The small molecule below binds the protein below.
Small molecule (SMILES): CC[C@H](C)[C@H](NC(=O)[C@H](CC(N)=O)NC(=O)[C@H](CC(C)C)NC(=O)[C@H](CO)NC(=O)CNC(=O)[C@@H](N)CO)C(=O)NCC(=O)N[C@@H](CO)C(=O)N[C@@H](CC(C)C)C(=O)N[C@H](C=O)CCCCN

Binding-site contacts:
Ligand atom CA contacts residue ARG35 of chain 47.A at 3.8 Å.
Ligand atom CG contacts residue ARG35 of chain 47.A at 3.1 Å.
Ligand atom C contacts residue SER231 of chain 47.A at 3.8 Å.
Ligand atom CD2 contacts residue SER24 of chain 47.A at 3.5 Å.
Ligand atom O contacts residue ILE232 of chain 47.A at 3.6 Å (h-bond).
Ligand atom O contacts residue ASN2 of chain 47.A at 3.8 Å.
Ligand atom CA contacts residue ASP229 of chain 47.A at 3.6 Å.
Ligand atom N contacts residue ILE230 of chain 47.A at 3.1 Å (h-bond).
Ligand atom CG2 contacts residue LEU31 of chain 47.A at 3.8 Å (hydrophobic).
Ligand atom CB contacts residue SER24 of chain 47.A at 3.8 Å.
Ligand atom N contacts residue ARG34 of chain 47.A at 3.7 Å.
Ligand atom OG contacts residue ASP229 of chain 47.A at 3.6 Å.
Ligand atom CA contacts residue ASP229 of chain 47.A at 3.8 Å.
Ligand atom CB contacts residue ARG35 of chain 47.A at 3.4 Å.
Ligand atom NZ contacts residue THR217 of chain 47.A at 3.8 Å.
Ligand atom N contacts residue ASP229 of chain 47.A at 3.2 Å (salt-bridge).
Ligand atom CD1 contacts residue LYS28 of chain 47.A at 3.4 Å.
Ligand atom CA contacts residue SER231 of chain 47.A at 3.6 Å.
Ligand atom CD1 contacts residue LEU27 of chain 47.A at 3.8 Å (hydrophobic).
Ligand atom O contacts residue ARG6 of chain 47.A at 3.4 Å (salt-bridge).
Ligand atom OG contacts residue ARG34 of chain 47.A at 3.7 Å.
Ligand atom N contacts residue ASP229 of chain 47.A at 2.8 Å (salt-bridge).
Ligand atom N contacts residue ARG34 of chain 47.A at 3.4 Å (salt-bridge).
Ligand atom CE contacts residue VAL37 of chain 47.A at 3.7 Å (hydrophobic).
Ligand atom N contacts residue ARG34 of chain 47.A at 3.9 Å.
Ligand atom O contacts residue SER231 of chain 47.A at 3.2 Å.
Ligand atom C contacts residue ASP229 of chain 47.A at 3.8 Å.
Ligand atom O contacts residue ARG34 of chain 47.A at 2.8 Å (salt-bridge).
Ligand atom CD1 contacts residue LEU27 of chain 47.A at 3.6 Å (hydrophobic).
Ligand atom CD1 contacts residue LEU31 of chain 47.A at 3.6 Å (hydrophobic).
Ligand atom CE contacts residue ARG35 of chain 47.A at 3.8 Å.
Ligand atom CG contacts residue ILE230 of chain 47.A at 3.6 Å (hydrophobic).
Ligand atom C contacts residue ARG34 of chain 47.A at 3.7 Å.
Ligand atom CB contacts residue ILE230 of chain 47.A at 3.6 Å (hydrophobic).
Ligand atom CE contacts residue VAL36 of chain 47.A at 3.7 Å (hydrophobic).
Ligand atom CA contacts residue ARG6 of chain 47.A at 3.7 Å.
Ligand atom CB contacts residue VAL39 of chain 47.A at 3.7 Å (hydrophobic).
Ligand atom O contacts residue LEU4 of chain 47.A at 3.7 Å.
Ligand atom CD2 contacts residue GLU20 of chain 47.A at 3.6 Å.
Ligand atom CD1 contacts residue ILE230 of chain 47.A at 3.5 Å (hydrophobic).

Sequence of chain 47.A:
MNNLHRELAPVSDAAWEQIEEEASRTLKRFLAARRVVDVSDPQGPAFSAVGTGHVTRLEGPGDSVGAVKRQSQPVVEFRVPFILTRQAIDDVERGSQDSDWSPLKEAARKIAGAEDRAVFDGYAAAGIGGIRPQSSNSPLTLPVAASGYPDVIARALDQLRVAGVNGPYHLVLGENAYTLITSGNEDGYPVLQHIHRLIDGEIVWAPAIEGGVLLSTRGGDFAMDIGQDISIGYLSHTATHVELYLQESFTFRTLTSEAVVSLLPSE